Sequence of chain 1.A:
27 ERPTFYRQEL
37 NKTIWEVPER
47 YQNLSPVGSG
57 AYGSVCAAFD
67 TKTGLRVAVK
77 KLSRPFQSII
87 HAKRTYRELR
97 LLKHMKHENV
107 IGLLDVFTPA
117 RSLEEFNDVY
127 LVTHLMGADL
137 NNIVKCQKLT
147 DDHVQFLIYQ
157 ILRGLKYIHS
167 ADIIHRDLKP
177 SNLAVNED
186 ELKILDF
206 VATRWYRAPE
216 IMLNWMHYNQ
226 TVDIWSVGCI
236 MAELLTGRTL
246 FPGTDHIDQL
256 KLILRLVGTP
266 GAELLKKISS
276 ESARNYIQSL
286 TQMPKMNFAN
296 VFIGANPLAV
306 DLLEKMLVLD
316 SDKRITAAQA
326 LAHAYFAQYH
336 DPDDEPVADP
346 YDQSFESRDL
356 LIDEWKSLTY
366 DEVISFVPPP

Binding-site contacts:
Ligand atom C1 contacts residue THR67 of chain 1.A at 3.5 Å.
Ligand atom C7 contacts residue GLN48 of chain 1.A at 4.0 Å.
Ligand atom N12 contacts residue GLU45 of chain 1.A at 4.0 Å.
Ligand atom C24 contacts residue GLU45 of chain 1.A at 3.9 Å.
Ligand atom C29 contacts residue THR30 of chain 1.A at 4.1 Å.
Ligand atom C2 contacts residue THR67 of chain 1.A at 3.7 Å.
Ligand atom C17 contacts residue GLU45 of chain 1.A at 4.1 Å.
Ligand atom C16 contacts residue GLU45 of chain 1.A at 3.7 Å.
Ligand atom N18 contacts residue GLU45 of chain 1.A at 3.5 Å.
Ligand atom C4 contacts residue THR67 of chain 1.A at 4.0 Å.
Ligand atom C19 contacts residue THR67 of chain 1.A at 3.6 Å.
Ligand atom N13 contacts residue GLU45 of chain 1.A at 3.6 Å.
Ligand atom C27 contacts residue THR30 of chain 1.A at 4.2 Å.
Ligand atom C19 contacts residue GLU45 of chain 1.A at 4.0 Å.
Ligand atom C7 contacts residue THR67 of chain 1.A at 4.2 Å.
Ligand atom C28 contacts residue THR30 of chain 1.A at 3.8 Å.
Ligand atom C19 contacts residue ARG46 of chain 1.A at 3.8 Å.
Ligand atom C15 contacts residue GLU45 of chain 1.A at 3.4 Å.
Ligand atom C20 contacts residue ARG46 of chain 1.A at 3.7 Å.
Ligand atom C5 contacts residue GLN48 of chain 1.A at 3.9 Å.
Ligand atom C5 contacts residue THR67 of chain 1.A at 3.8 Å.
Ligand atom C10 contacts residue THR67 of chain 1.A at 4.0 Å.
Ligand atom C3 contacts residue THR67 of chain 1.A at 3.9 Å.
Ligand atom C6 contacts residue GLN48 of chain 1.A at 4.3 Å.
Ligand atom C14 contacts residue GLU45 of chain 1.A at 3.5 Å.
Ligand atom C6 contacts residue THR67 of chain 1.A at 3.6 Å.
Ligand atom C20 contacts residue THR67 of chain 1.A at 3.3 Å.
Ligand atom N12 contacts residue GLN48 of chain 1.A at 4.5 Å.
Ligand atom N21 contacts residue ARG46 of chain 1.A at 4.5 Å.
Ligand atom C28 contacts residue GLU45 of chain 1.A at 3.8 Å.
Ligand atom C11 contacts residue GLU45 of chain 1.A at 4.2 Å.

This small molecule binds to this protein.
Small molecule (SMILES): CN1CCN(c2cc(-c3ccncc3)c(-c3ccc4ccccc4c3)nn2)CC1